Binding-site contacts:
Ligand atom C8 contacts residue NAG1 of chain 1.G at 3.6 Å.
Ligand atom C1 contacts residue NAG1 of chain 1.G at 4.3 Å.
Ligand atom C8 contacts residue ASP403 of chain 1.B at 4.0 Å.
Ligand atom C4 contacts residue ASN428 of chain 1.B at 4.2 Å.
Ligand atom O6 contacts residue NAG1 of chain 1.G at 2.8 Å (h-bond).
Ligand atom N2 contacts residue ASP403 of chain 1.B at 2.8 Å (salt-bridge).
Ligand atom C8 contacts residue ALA405 of chain 1.B at 3.7 Å (hydrophobic).
Ligand atom C1 contacts residue ASN428 of chain 1.B at 1.4 Å.
Ligand atom C6 contacts residue NAG1 of chain 1.G at 3.6 Å.
Ligand atom C3 contacts residue ASP403 of chain 1.B at 3.5 Å.
Ligand atom C1 contacts residue ASP403 of chain 1.B at 3.6 Å.
Ligand atom C5 contacts residue ASN428 of chain 1.B at 3.6 Å.
Ligand atom O7 contacts residue LEU401 of chain 1.B at 3.6 Å.
Ligand atom C3 contacts residue ASN428 of chain 1.B at 3.7 Å.
Ligand atom O3 contacts residue NAG2 of chain 1.G at 3.2 Å (h-bond).
Ligand atom C2 contacts residue ASN428 of chain 1.B at 2.4 Å.
Ligand atom C6 contacts residue VAL426 of chain 1.B at 3.9 Å (hydrophobic).
Ligand atom C7 contacts residue ALA405 of chain 1.B at 3.9 Å (hydrophobic).
Ligand atom N2 contacts residue NAG1 of chain 1.G at 3.9 Å.
Ligand atom N2 contacts residue ASN428 of chain 1.B at 2.9 Å (h-bond).
Ligand atom C2 contacts residue ASP403 of chain 1.B at 3.4 Å.
Ligand atom C7 contacts residue ASN428 of chain 1.B at 3.7 Å.
Ligand atom O4 contacts residue NAG1 of chain 1.G at 3.4 Å.
Ligand atom O3 contacts residue NAG1 of chain 1.G at 2.9 Å (h-bond).
Ligand atom C3 contacts residue NAG1 of chain 1.G at 3.8 Å.
Ligand atom C4 contacts residue NAG1 of chain 1.G at 4.2 Å.
Ligand atom O5 contacts residue ASN428 of chain 1.B at 2.3 Å (h-bond).
Ligand atom C7 contacts residue NAG1 of chain 1.G at 4.0 Å.
Ligand atom O7 contacts residue ASN428 of chain 1.B at 3.9 Å.
Ligand atom O5 contacts residue NAG1 of chain 1.G at 3.5 Å (h-bond).
Ligand atom C6 contacts residue HIS450 of chain 1.B at 4.0 Å.
Ligand atom N2 contacts residue ALA405 of chain 1.B at 4.1 Å.
Ligand atom C8 contacts residue HIS382 of chain 1.B at 3.8 Å.
Ligand atom C5 contacts residue NAG1 of chain 1.G at 4.0 Å.
Ligand atom C7 contacts residue ASP403 of chain 1.B at 3.8 Å.
Ligand atom O6 contacts residue NAG2 of chain 1.G at 4.0 Å.
Ligand atom O3 contacts residue ASP403 of chain 1.B at 4.2 Å.
Ligand atom O6 contacts residue HIS450 of chain 1.B at 3.5 Å (h-bond).
Ligand atom C8 contacts residue SER381 of chain 1.B at 4.0 Å.
Ligand atom O7 contacts residue NAG2 of chain 1.G at 3.5 Å (h-bond).

The protein below binds the small molecule below.
Small molecule (SMILES): CC(=O)N[C@H]1[C@H](O[C@H]2[C@H](O)[C@@H](NC(C)=O)CO[C@@H]2CO)O[C@H](CO)[C@@H](O)[C@@H]1O

Sequence of chain 1.B:
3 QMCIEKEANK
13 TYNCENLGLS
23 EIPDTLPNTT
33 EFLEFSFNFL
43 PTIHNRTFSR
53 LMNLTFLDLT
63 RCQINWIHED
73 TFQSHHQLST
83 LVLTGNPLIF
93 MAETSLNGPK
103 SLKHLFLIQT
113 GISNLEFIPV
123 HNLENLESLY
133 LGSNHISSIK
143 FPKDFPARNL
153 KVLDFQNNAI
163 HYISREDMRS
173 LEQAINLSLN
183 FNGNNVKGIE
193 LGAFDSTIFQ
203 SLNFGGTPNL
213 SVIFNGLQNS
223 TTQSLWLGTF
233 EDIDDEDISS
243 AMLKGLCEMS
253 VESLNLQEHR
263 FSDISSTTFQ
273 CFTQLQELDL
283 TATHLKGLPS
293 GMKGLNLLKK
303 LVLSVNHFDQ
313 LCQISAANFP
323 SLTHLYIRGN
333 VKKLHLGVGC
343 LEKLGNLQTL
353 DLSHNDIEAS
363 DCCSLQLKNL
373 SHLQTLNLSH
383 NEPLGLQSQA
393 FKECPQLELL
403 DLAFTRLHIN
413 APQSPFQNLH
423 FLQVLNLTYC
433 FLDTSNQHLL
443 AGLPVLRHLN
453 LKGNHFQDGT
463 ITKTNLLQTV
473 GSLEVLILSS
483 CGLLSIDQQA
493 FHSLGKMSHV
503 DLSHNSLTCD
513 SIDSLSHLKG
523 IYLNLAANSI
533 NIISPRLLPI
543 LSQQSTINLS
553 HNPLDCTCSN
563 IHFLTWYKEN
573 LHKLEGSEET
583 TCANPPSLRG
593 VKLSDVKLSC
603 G